The protein below binds the small molecule below.
Small molecule (SMILES): CC(=O)N[C@H]1[C@H](O[C@H]2[C@H](O)[C@@H](NC(C)=O)CO[C@@H]2CO)O[C@H](CO)[C@@H](O[C@@H]2O[C@H](CO[C@@H]3O[C@H](CO)[C@@H](O)[C@H](O)[C@@H]3O)[C@@H](O)[C@H](O[C@@H]3O[C@H](CO)[C@@H](O)[C@H](O)[C@@H]3O)[C@@H]2O)[C@@H]1O

Binding-site contacts:
Ligand atom C6 contacts residue THR244 of chain 1.A at 3.8 Å.
Ligand atom C2 contacts residue ASN242 of chain 1.A at 3.7 Å.
Ligand atom C3 contacts residue TYR229 of chain 1.A at 4.1 Å (hydrophobic).
Ligand atom O5 contacts residue THR244 of chain 1.A at 3.9 Å.
Ligand atom O3 contacts residue TYR229 of chain 1.A at 3.3 Å (h-bond).
Ligand atom C5 contacts residue THR244 of chain 1.A at 3.9 Å.
Ligand atom C1 contacts residue ASN242 of chain 1.A at 2.2 Å.
Ligand atom O6 contacts residue ALA236 of chain 1.A at 4.0 Å.
Ligand atom O6 contacts residue LEU196 of chain 1.A at 3.9 Å.
Ligand atom O3 contacts residue LEU196 of chain 1.A at 3.2 Å.
Ligand atom O6 contacts residue SER245 of chain 1.A at 3.3 Å.
Ligand atom C4 contacts residue GLY194 of chain 1.A at 3.9 Å.
Ligand atom O2 contacts residue GLY195 of chain 1.A at 4.0 Å.
Ligand atom C3 contacts residue GLY194 of chain 1.A at 3.4 Å.
Ligand atom O7 contacts residue ASN90 of chain 1.B at 3.1 Å.
Ligand atom O4 contacts residue LYS228 of chain 1.A at 3.9 Å.
Ligand atom C8 contacts residue THR176 of chain 1.A at 2.5 Å.
Ligand atom C2 contacts residue LEU196 of chain 1.A at 3.5 Å (hydrophobic).
Ligand atom C5 contacts residue ASN242 of chain 1.A at 3.2 Å.
Ligand atom O3 contacts residue GLY195 of chain 1.A at 4.1 Å.
Ligand atom O7 contacts residue GLY91 of chain 1.B at 2.5 Å (h-bond).
Ligand atom C6 contacts residue ASN242 of chain 1.A at 3.0 Å.
Ligand atom O3 contacts residue GLU174 of chain 1.A at 4.1 Å.
Ligand atom O6 contacts residue ASN242 of chain 1.A at 3.0 Å (h-bond).
Ligand atom O3 contacts residue GLY194 of chain 1.A at 4.1 Å.
Ligand atom C6 contacts residue SER245 of chain 1.A at 3.4 Å.
Ligand atom O2 contacts residue PHE177 of chain 1.A at 4.2 Å.
Ligand atom C7 contacts residue THR176 of chain 1.A at 3.9 Å.
Ligand atom C8 contacts residue ARG340 of chain 1.A at 3.4 Å.
Ligand atom O6 contacts residue GLU174 of chain 1.A at 2.8 Å (salt-bridge).
Ligand atom C4 contacts residue ASN242 of chain 1.A at 4.2 Å.
Ligand atom C3 contacts residue LEU196 of chain 1.A at 3.9 Å (hydrophobic).
Ligand atom C6 contacts residue GLU174 of chain 1.A at 4.0 Å.
Ligand atom O7 contacts residue TYR229 of chain 1.A at 4.1 Å.
Ligand atom C7 contacts residue ASN90 of chain 1.B at 4.2 Å.
Ligand atom O4 contacts residue GLY195 of chain 1.A at 3.9 Å.
Ligand atom C8 contacts residue PRO175 of chain 1.A at 3.9 Å (hydrophobic).
Ligand atom O5 contacts residue ASN242 of chain 1.A at 2.3 Å (h-bond).
Ligand atom O4 contacts residue GLY194 of chain 1.A at 3.3 Å (h-bond).
Ligand atom C7 contacts residue GLY91 of chain 1.B at 3.6 Å.

Sequence of chain 1.B:
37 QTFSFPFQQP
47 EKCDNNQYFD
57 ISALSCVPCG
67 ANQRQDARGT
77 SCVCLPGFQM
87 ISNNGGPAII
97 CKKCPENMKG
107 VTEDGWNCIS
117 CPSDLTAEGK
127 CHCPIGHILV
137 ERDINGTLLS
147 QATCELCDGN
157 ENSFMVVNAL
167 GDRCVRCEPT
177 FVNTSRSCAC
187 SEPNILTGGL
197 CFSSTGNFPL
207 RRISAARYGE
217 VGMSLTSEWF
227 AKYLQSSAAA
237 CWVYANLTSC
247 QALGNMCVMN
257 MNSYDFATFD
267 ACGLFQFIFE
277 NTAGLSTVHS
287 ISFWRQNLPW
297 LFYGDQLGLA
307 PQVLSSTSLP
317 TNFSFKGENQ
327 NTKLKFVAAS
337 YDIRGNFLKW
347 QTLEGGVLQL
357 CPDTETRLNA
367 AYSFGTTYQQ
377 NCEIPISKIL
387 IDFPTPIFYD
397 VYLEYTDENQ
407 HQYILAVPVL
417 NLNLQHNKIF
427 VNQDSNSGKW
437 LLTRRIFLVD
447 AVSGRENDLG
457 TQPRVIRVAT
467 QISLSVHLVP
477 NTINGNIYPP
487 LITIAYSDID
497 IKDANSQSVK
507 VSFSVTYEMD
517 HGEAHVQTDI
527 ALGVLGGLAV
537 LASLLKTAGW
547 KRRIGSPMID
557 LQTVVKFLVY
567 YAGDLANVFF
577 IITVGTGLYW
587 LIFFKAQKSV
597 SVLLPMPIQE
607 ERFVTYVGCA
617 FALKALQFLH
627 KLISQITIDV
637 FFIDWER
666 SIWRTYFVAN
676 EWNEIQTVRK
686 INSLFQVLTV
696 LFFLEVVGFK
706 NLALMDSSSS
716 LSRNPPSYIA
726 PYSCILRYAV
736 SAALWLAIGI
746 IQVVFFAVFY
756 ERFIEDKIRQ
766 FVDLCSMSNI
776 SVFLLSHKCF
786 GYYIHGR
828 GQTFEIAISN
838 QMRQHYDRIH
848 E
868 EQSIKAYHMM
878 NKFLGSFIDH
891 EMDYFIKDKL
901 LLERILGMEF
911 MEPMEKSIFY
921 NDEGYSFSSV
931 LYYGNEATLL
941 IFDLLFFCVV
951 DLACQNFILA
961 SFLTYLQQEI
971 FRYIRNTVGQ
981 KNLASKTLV

Sequence of chain 1.A:
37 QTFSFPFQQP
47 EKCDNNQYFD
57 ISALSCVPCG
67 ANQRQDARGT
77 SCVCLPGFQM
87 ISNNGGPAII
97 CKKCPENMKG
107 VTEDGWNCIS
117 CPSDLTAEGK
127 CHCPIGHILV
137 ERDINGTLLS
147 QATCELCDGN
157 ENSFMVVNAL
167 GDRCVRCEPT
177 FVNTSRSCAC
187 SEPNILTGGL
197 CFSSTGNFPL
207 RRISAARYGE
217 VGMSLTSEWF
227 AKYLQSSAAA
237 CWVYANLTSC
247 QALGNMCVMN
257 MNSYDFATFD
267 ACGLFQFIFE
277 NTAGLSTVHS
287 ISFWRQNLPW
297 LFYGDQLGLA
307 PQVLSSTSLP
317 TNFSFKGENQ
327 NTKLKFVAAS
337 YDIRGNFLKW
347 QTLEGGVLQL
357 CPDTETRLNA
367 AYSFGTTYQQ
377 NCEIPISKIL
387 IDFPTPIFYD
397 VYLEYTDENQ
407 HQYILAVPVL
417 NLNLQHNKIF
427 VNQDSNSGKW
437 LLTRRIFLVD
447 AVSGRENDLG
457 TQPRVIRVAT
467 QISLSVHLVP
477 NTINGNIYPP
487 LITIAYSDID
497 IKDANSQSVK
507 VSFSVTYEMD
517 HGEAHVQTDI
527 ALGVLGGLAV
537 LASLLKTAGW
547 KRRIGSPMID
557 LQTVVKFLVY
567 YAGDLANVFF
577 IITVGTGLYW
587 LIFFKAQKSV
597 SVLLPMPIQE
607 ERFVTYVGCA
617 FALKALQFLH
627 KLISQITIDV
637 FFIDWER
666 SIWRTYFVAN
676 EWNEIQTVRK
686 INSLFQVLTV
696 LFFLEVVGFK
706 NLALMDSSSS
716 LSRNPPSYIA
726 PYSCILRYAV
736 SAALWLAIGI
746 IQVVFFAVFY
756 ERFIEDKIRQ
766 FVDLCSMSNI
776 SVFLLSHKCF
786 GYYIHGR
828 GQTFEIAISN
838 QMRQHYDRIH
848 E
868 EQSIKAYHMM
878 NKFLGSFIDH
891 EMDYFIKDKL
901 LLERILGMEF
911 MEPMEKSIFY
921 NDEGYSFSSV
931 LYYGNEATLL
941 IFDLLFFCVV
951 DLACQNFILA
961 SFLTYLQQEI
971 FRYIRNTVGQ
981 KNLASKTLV